The small molecule below binds the protein below.
Small molecule (SMILES): O=S(=O)(O)C[C@H](O)CNC1CCCCC1

Binding-site contacts:
Ligand atom OAD contacts residue HIS50 of chain 1.A at 3.4 Å (h-bond).
Ligand atom OAD contacts residue GLU52 of chain 1.A at 4.2 Å.
Ligand atom OAA contacts residue GOL1 of chain 1.E at 3.8 Å.
Ligand atom OAB contacts residue HIS50 of chain 1.A at 3.2 Å (h-bond).
Ligand atom OAB contacts residue TYR93 of chain 1.A at 3.9 Å.
Ligand atom OAA contacts residue TYR93 of chain 1.A at 2.9 Å (h-bond).
Ligand atom SAO contacts residue HIS50 of chain 1.A at 3.8 Å.
Ligand atom CAG contacts residue LEU23 of chain 1.A at 4.0 Å (hydrophobic).
Ligand atom SAO contacts residue TYR93 of chain 1.A at 4.0 Å.
Ligand atom OAA contacts residue VAL30 of chain 1.A at 4.2 Å.
Ligand atom SAO contacts residue VAL30 of chain 1.A at 4.1 Å.
Ligand atom CAE contacts residue LEU23 of chain 1.A at 4.3 Å (hydrophobic).
Ligand atom OAD contacts residue VAL30 of chain 1.A at 3.1 Å.
Ligand atom CAI contacts residue LEU23 of chain 1.A at 3.7 Å (hydrophobic).

Sequence of chain 1.A:
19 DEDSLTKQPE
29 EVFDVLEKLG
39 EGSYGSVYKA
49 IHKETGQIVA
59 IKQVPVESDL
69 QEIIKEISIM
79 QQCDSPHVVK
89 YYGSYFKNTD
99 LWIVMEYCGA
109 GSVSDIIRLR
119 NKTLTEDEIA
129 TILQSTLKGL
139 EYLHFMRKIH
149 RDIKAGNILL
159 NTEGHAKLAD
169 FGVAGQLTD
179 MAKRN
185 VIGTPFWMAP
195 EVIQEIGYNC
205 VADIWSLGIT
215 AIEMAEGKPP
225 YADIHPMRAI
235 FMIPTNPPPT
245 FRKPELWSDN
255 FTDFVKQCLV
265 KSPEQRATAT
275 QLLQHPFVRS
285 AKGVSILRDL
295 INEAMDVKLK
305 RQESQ